Sequence of chain 2.A:
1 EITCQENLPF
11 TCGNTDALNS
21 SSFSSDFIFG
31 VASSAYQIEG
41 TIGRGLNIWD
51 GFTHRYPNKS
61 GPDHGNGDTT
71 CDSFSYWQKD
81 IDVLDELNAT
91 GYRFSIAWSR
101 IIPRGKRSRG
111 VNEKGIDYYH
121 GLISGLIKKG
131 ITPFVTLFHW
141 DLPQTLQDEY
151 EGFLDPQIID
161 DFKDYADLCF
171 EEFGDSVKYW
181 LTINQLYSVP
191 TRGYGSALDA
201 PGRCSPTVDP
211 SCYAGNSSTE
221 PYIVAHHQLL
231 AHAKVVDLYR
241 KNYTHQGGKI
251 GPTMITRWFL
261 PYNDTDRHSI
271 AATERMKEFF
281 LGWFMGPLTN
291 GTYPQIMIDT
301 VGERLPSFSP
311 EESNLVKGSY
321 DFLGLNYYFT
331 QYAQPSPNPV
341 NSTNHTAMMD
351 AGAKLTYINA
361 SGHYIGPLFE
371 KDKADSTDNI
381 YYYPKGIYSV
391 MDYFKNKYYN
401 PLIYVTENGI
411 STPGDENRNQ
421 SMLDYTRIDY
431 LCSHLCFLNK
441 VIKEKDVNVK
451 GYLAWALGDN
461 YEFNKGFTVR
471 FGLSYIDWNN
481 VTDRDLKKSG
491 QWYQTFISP

A protein and the small-molecule ligand that binds it are described below.
Small molecule (SMILES): CC(=O)N[C@@H]1[C@@H](O)[C@H](O)[C@@H](CO)O[C@H]1O

Binding-site contacts:
Ligand atom N2 contacts residue ASN344 of chain 2.A at 3.5 Å (h-bond).
Ligand atom C6 contacts residue ASN344 of chain 2.A at 4.3 Å.
Ligand atom O5 contacts residue ASN344 of chain 2.A at 2.2 Å (h-bond).
Ligand atom C2 contacts residue ASN344 of chain 2.A at 2.9 Å.
Ligand atom C5 contacts residue ASN344 of chain 2.A at 3.4 Å.
Ligand atom O6 contacts residue MET349 of chain 2.A at 3.8 Å.
Ligand atom C7 contacts residue ASN344 of chain 2.A at 4.1 Å.
Ligand atom O6 contacts residue ASN344 of chain 2.A at 3.9 Å.
Ligand atom O7 contacts residue SER342 of chain 2.A at 3.9 Å.
Ligand atom C1 contacts residue ASN344 of chain 2.A at 1.5 Å.
Ligand atom C4 contacts residue ASN344 of chain 2.A at 4.3 Å.
Ligand atom C3 contacts residue ASN344 of chain 2.A at 4.0 Å.
Ligand atom O7 contacts residue ASN344 of chain 2.A at 4.4 Å.